The small molecule below binds the protein below.
Small molecule (SMILES): CC(=O)N[C@H]1[C@H](O[C@H]2[C@H](O)[C@@H](NC(C)=O)CO[C@@H]2CO)O[C@H](CO)[C@@H](O)[C@@H]1O

Binding-site contacts:
Ligand atom C1 contacts residue ASN154 of chain 4.E at 3.4 Å.
Ligand atom C8 contacts residue THR156 of chain 4.E at 4.0 Å.
Ligand atom O7 contacts residue ASN154 of chain 4.E at 2.6 Å (h-bond).
Ligand atom C7 contacts residue THR156 of chain 4.E at 3.9 Å.
Ligand atom N2 contacts residue THR156 of chain 4.E at 3.6 Å (h-bond).
Ligand atom C1 contacts residue THR156 of chain 4.E at 3.6 Å.
Ligand atom C2 contacts residue ASN154 of chain 4.E at 3.5 Å.
Ligand atom C2 contacts residue THR156 of chain 4.E at 4.2 Å.
Ligand atom C6 contacts residue MET151 of chain 4.E at 4.5 Å (hydrophobic).
Ligand atom N2 contacts residue ASN154 of chain 4.E at 3.8 Å.
Ligand atom O5 contacts residue ASN154 of chain 4.E at 4.0 Å.
Ligand atom C7 contacts residue ASN154 of chain 4.E at 3.3 Å.
Ligand atom O6 contacts residue MET151 of chain 4.E at 3.4 Å.
Ligand atom C8 contacts residue ASN154 of chain 4.E at 3.6 Å.

Sequence of chain 4.E:
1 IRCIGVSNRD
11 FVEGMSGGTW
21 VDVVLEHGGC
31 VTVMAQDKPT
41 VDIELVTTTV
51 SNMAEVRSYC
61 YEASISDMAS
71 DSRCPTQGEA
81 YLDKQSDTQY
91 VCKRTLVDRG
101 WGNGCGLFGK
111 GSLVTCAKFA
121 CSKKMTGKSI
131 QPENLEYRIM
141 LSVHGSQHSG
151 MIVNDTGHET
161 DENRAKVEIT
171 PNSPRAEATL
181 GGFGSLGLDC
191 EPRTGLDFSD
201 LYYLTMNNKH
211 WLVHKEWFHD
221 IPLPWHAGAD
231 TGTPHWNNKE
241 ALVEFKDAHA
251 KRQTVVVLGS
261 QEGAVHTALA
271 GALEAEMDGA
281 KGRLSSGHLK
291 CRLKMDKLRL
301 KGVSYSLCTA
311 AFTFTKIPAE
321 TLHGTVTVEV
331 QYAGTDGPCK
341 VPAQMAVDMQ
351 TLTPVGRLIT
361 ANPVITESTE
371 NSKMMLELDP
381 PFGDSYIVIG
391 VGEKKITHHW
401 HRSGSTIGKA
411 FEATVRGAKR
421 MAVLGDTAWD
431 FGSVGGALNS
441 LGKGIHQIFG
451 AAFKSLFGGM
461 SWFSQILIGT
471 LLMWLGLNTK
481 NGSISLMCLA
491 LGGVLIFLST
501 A